Binding-site contacts:
Ligand atom C26 contacts residue VAL446 of chain 1.D at 4.3 Å (hydrophobic).
Ligand atom C14 contacts residue PHE484 of chain 1.D at 4.5 Å (hydrophobic).
Ligand atom C19 contacts residue LEU455 of chain 1.D at 3.6 Å (hydrophobic).
Ligand atom C27 contacts residue CYS447 of chain 1.D at 4.0 Å (hydrophobic).
Ligand atom C20 contacts residue ILE454 of chain 1.D at 4.0 Å (hydrophobic).
Ligand atom C8 contacts residue PHE484 of chain 1.D at 4.2 Å (hydrophobic).
Ligand atom C18 contacts residue PHE484 of chain 1.D at 4.2 Å (hydrophobic).
Ligand atom C15 contacts residue PHE484 of chain 1.D at 3.8 Å (hydrophobic).
Ligand atom C23 contacts residue PRO451 of chain 1.D at 4.1 Å (hydrophobic).
Ligand atom C23 contacts residue LEU450 of chain 1.D at 4.3 Å (hydrophobic).
Ligand atom C18 contacts residue LEU455 of chain 1.D at 4.0 Å (hydrophobic).
Ligand atom C24 contacts residue LEU450 of chain 1.D at 4.1 Å (hydrophobic).
Ligand atom C25 contacts residue CYS447 of chain 1.D at 4.3 Å (hydrophobic).
Ligand atom C21 contacts residue ILE454 of chain 1.D at 3.4 Å (hydrophobic).
Ligand atom C25 contacts residue LEU450 of chain 1.D at 4.3 Å (hydrophobic).
Ligand atom C18 contacts residue ILE454 of chain 1.D at 4.3 Å (hydrophobic).
Ligand atom C27 contacts residue PRO451 of chain 1.D at 4.2 Å (hydrophobic).
Ligand atom C18 contacts residue PRO451 of chain 1.D at 4.4 Å (hydrophobic).
Ligand atom C7 contacts residue PHE484 of chain 1.D at 4.2 Å (hydrophobic).
Ligand atom C19 contacts residue VAL476 of chain 1.D at 3.6 Å (hydrophobic).
Ligand atom C26 contacts residue CYS447 of chain 1.D at 3.9 Å (hydrophobic).

Sequence of chain 1.D:
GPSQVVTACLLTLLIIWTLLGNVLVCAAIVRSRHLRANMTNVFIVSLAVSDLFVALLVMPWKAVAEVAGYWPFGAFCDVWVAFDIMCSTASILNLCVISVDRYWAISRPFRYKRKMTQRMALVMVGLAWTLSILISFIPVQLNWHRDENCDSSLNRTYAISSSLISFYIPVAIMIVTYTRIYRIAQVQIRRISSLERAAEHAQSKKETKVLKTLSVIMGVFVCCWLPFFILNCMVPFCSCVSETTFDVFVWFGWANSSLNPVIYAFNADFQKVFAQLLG

This protein binds this small molecule.
Small molecule (SMILES): CC(C)CCC[C@@H](C)[C@H]1CC[C@H]2[C@@H]3CC=C4C[C@@H](O)CC[C@]4(C)[C@H]3CC[C@]12C